Sequence of chain 1.D:
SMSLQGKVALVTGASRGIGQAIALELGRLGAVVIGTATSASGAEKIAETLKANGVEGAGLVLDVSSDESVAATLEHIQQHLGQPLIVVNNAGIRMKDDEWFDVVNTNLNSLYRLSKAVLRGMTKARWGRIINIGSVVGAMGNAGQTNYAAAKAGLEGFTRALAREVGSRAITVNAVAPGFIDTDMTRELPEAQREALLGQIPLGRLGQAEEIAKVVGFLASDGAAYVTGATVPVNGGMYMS

Binding-site contacts:
Ligand atom CAU contacts residue PHE186 of chain 1.D at 3.8 Å (hydrophobic).
Ligand atom CAO contacts residue ASN133 of chain 1.D at 3.9 Å.
Ligand atom CAA contacts residue ALA178 of chain 1.D at 3.8 Å (hydrophobic).
Ligand atom NAJ contacts residue LEU136 of chain 1.D at 3.7 Å.
Ligand atom CAS contacts residue VAL132 of chain 1.C at 3.9 Å (hydrophobic).
Ligand atom CAV contacts residue ASN133 of chain 1.D at 3.6 Å.
Ligand atom CAA contacts residue GLY185 of chain 1.C at 3.5 Å.
Ligand atom CAG contacts residue LEU136 of chain 1.D at 3.7 Å (hydrophobic).
Ligand atom CAI contacts residue GLY182 of chain 1.C at 3.5 Å.
Ligand atom NAQ contacts residue LEU136 of chain 1.D at 3.6 Å.
Ligand atom CAM contacts residue GLY185 of chain 1.D at 3.2 Å.
Ligand atom CAU contacts residue ALA178 of chain 1.C at 3.6 Å (hydrophobic).
Ligand atom CAN contacts residue PHE129 of chain 1.D at 3.8 Å (hydrophobic).
Ligand atom CAE contacts residue VAL132 of chain 1.D at 3.8 Å (hydrophobic).
Ligand atom CAX contacts residue ASN133 of chain 1.C at 3.3 Å.
Ligand atom CAA contacts residue PHE186 of chain 1.C at 3.4 Å (hydrophobic).
Ligand atom CAT contacts residue TRP128 of chain 1.C at 3.5 Å (hydrophobic).
Ligand atom CAU contacts residue ALA189 of chain 1.D at 3.6 Å (hydrophobic).
Ligand atom CAU contacts residue GLY185 of chain 1.D at 3.8 Å.
Ligand atom OAC contacts residue GLY182 of chain 1.C at 3.0 Å.
Ligand atom CAM contacts residue PHE186 of chain 1.D at 3.4 Å (hydrophobic).
Ligand atom NAR contacts residue LEU136 of chain 1.D at 3.3 Å.
Ligand atom CAL contacts residue PHE186 of chain 1.D at 3.4 Å (hydrophobic).
Ligand atom CAN contacts residue VAL132 of chain 1.D at 3.8 Å (hydrophobic).
Ligand atom CAX contacts residue VAL132 of chain 1.C at 3.2 Å (hydrophobic).
Ligand atom CAP contacts residue LEU136 of chain 1.C at 3.7 Å (hydrophobic).
Ligand atom CAM contacts residue ALA178 of chain 1.C at 3.6 Å (hydrophobic).
Ligand atom NAH contacts residue LEU136 of chain 1.C at 3.7 Å.
Ligand atom OAB contacts residue PHE186 of chain 1.C at 3.9 Å.
Ligand atom NAH contacts residue GLY182 of chain 1.D at 3.8 Å.
Ligand atom CAG contacts residue LEU136 of chain 1.C at 3.3 Å (hydrophobic).
Ligand atom CAL contacts residue GLY185 of chain 1.D at 3.4 Å.
Ligand atom NAH contacts residue GLY182 of chain 1.C at 3.7 Å.
Ligand atom CAF contacts residue LEU136 of chain 1.C at 3.5 Å (hydrophobic).
Ligand atom CAU contacts residue TRP128 of chain 1.C at 3.5 Å (hydrophobic).
Ligand atom OAC contacts residue ALA181 of chain 1.C at 3.9 Å.
Ligand atom CAD contacts residue VAL132 of chain 1.D at 3.8 Å (hydrophobic).
Ligand atom NAR contacts residue LEU136 of chain 1.C at 3.4 Å.
Ligand atom NAQ contacts residue LEU136 of chain 1.C at 3.7 Å.
Ligand atom CAV contacts residue ASN133 of chain 1.C at 3.2 Å.

Sequence of chain 1.C:
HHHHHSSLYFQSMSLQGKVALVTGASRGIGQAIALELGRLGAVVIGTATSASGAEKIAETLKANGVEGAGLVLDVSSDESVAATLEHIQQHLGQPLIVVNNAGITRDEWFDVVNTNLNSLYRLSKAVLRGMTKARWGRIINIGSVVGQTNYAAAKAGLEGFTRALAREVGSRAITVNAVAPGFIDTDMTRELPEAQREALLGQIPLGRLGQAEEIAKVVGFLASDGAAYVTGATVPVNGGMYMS

The protein below binds the small molecule below.
Small molecule (SMILES): COc1ccccc1NC(=O)Nc1nn(C)c2cccc(OC)c12